This protein binds this small molecule.
Small molecule (SMILES): Nc1nc(N)c2c(OCCCOc3cccc(F)c3)cccc2n1

Binding-site contacts:
Ligand atom O13 contacts residue NDP1 of chain 1.L at 3.8 Å.
Ligand atom N11 contacts residue THR178 of chain 1.B at 3.2 Å (h-bond).
Ligand atom C20 contacts residue MET49 of chain 1.B at 3.5 Å (hydrophobic).
Ligand atom C7 contacts residue NDP1 of chain 1.L at 3.9 Å.
Ligand atom N1 contacts residue ALA28 of chain 1.B at 3.7 Å.
Ligand atom C6 contacts residue ASP48 of chain 1.B at 3.2 Å.
Ligand atom C4 contacts residue PHE52 of chain 1.B at 3.8 Å (hydrophobic).
Ligand atom C4 contacts residue VAL26 of chain 1.B at 3.8 Å (hydrophobic).
Ligand atom N12 contacts residue VAL26 of chain 1.B at 3.2 Å (h-bond).
Ligand atom N11 contacts residue VAL27 of chain 1.B at 3.0 Å (h-bond).
Ligand atom C4 contacts residue NDP1 of chain 1.L at 3.7 Å.
Ligand atom N3 contacts residue VAL27 of chain 1.B at 3.5 Å.
Ligand atom N12 contacts residue PHE52 of chain 1.B at 3.7 Å.
Ligand atom C19 contacts residue ARG53 of chain 1.B at 3.7 Å.
Ligand atom N12 contacts residue ILE154 of chain 1.B at 3.2 Å (h-bond).
Ligand atom C14 contacts residue NDP1 of chain 1.L at 3.8 Å.
Ligand atom N3 contacts residue ALA28 of chain 1.B at 3.9 Å.
Ligand atom F24 contacts residue PRO85 of chain 1.B at 3.4 Å.
Ligand atom C20 contacts residue ARG53 of chain 1.B at 3.3 Å.
Ligand atom C6 contacts residue NDP1 of chain 1.L at 3.7 Å.
Ligand atom C9 contacts residue MET49 of chain 1.B at 3.6 Å (hydrophobic).
Ligand atom C9 contacts residue ILE41 of chain 1.B at 3.5 Å (hydrophobic).
Ligand atom C5 contacts residue NDP1 of chain 1.L at 3.5 Å.
Ligand atom O13 contacts residue ILE154 of chain 1.B at 3.9 Å.
Ligand atom C10 contacts residue ASP48 of chain 1.B at 3.0 Å.
Ligand atom C2 contacts residue ALA28 of chain 1.B at 3.9 Å (hydrophobic).
Ligand atom C2 contacts residue VAL27 of chain 1.B at 3.6 Å (hydrophobic).
Ligand atom C2 contacts residue VAL26 of chain 1.B at 3.6 Å (hydrophobic).
Ligand atom C8 contacts residue ILE41 of chain 1.B at 3.9 Å (hydrophobic).
Ligand atom N11 contacts residue VAL26 of chain 1.B at 3.6 Å.
Ligand atom O17 contacts residue ILE84 of chain 1.B at 3.9 Å.
Ligand atom C22 contacts residue PRO85 of chain 1.B at 3.7 Å (hydrophobic).
Ligand atom N1 contacts residue ASP48 of chain 1.B at 2.6 Å (salt-bridge).
Ligand atom C15 contacts residue THR80 of chain 1.B at 3.6 Å.
Ligand atom C16 contacts residue ILE84 of chain 1.B at 3.6 Å (hydrophobic).
Ligand atom N3 contacts residue VAL26 of chain 1.B at 3.0 Å.
Ligand atom C2 contacts residue ASP48 of chain 1.B at 3.5 Å.
Ligand atom N11 contacts residue ASP48 of chain 1.B at 3.0 Å (salt-bridge).
Ligand atom C19 contacts residue LEU91 of chain 1.B at 3.5 Å (hydrophobic).
Ligand atom C21 contacts residue MET49 of chain 1.B at 3.6 Å (hydrophobic).

Sequence of chain 1.B:
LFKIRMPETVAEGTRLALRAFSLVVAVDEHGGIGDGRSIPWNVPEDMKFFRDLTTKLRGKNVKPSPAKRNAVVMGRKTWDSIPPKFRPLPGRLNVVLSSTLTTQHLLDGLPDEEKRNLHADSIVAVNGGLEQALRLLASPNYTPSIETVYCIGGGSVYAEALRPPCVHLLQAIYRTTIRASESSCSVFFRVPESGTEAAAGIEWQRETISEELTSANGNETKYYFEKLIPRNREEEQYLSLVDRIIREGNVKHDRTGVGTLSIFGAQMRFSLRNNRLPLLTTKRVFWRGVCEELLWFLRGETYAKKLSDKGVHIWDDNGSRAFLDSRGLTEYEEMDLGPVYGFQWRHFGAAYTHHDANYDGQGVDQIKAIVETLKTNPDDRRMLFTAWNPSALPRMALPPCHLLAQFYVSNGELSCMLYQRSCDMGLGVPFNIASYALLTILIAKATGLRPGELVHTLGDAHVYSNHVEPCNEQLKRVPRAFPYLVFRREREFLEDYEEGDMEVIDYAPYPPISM